Binding-site contacts:
Ligand atom C9 contacts residue GLY212 of chain 1.A at 3.1 Å.
Ligand atom N3 contacts residue THR162 of chain 1.A at 3.4 Å.
Ligand atom O2 contacts residue THR221 of chain 1.A at 2.8 Å (h-bond).
Ligand atom C41 contacts residue VAL62 of chain 3.A at 3.1 Å (hydrophobic).
Ligand atom C5 contacts residue IMP1 of chain 1.B at 3.7 Å.
Ligand atom O2 contacts residue CYS219 of chain 1.A at 3.6 Å (h-bond).
Ligand atom N8 contacts residue ALA361 of chain 3.A at 3.3 Å (h-bond).
Ligand atom C9 contacts residue ASN191 of chain 1.A at 3.5 Å.
Ligand atom O6 contacts residue THR162 of chain 1.A at 3.6 Å.
Ligand atom N3 contacts residue ALA163 of chain 1.A at 3.0 Å (h-bond).
Ligand atom C7 contacts residue GLY214 of chain 1.A at 3.5 Å.
Ligand atom C12 contacts residue IMP1 of chain 1.B at 3.5 Å.
Ligand atom N7 contacts residue TYR365 of chain 3.A at 3.3 Å (h-bond).
Ligand atom C25 contacts residue ASP161 of chain 1.A at 3.5 Å.
Ligand atom O8 contacts residue ASN167 of chain 1.A at 3.1 Å.
Ligand atom O1 contacts residue VAL213 of chain 1.A at 3.4 Å.
Ligand atom C6 contacts residue IMP1 of chain 1.B at 3.4 Å.
Ligand atom C18 contacts residue MET302 of chain 1.A at 3.5 Å (hydrophobic).
Ligand atom C2 contacts residue IMP1 of chain 1.B at 3.6 Å.
Ligand atom N6 contacts residue ASN167 of chain 1.A at 3.1 Å (h-bond).
Ligand atom N2 contacts residue ALA163 of chain 1.A at 3.3 Å.
Ligand atom C25 contacts residue ARG111 of chain 1.A at 3.2 Å.
Ligand atom C15 contacts residue IMP1 of chain 1.B at 3.6 Å.
Ligand atom O3 contacts residue THR221 of chain 1.A at 2.7 Å (h-bond).
Ligand atom O5 contacts residue THR162 of chain 1.A at 3.2 Å.
Ligand atom C41 contacts residue ASN167 of chain 1.A at 3.5 Å.
Ligand atom C30 contacts residue HIS164 of chain 1.A at 3.7 Å.
Ligand atom O8 contacts residue VAL170 of chain 1.A at 3.7 Å.
Ligand atom O1 contacts residue GLY214 of chain 1.A at 3.1 Å (h-bond).
Ligand atom O3 contacts residue IMP1 of chain 1.B at 3.1 Å.
Ligand atom O3 contacts residue GLU336 of chain 1.A at 3.4 Å (salt-bridge).
Ligand atom O1 contacts residue GLY212 of chain 1.A at 3.0 Å (h-bond).
Ligand atom O6 contacts residue VAL170 of chain 1.A at 3.7 Å.
Ligand atom C18 contacts residue GLY303 of chain 1.A at 3.7 Å.
Ligand atom C23 contacts residue ARG111 of chain 1.A at 3.7 Å.
Ligand atom C1 contacts residue IMP1 of chain 1.B at 3.0 Å.
Ligand atom C41 contacts residue GLY364 of chain 3.A at 3.2 Å.
Ligand atom O2 contacts residue GLY214 of chain 1.A at 3.2 Å (h-bond).
Ligand atom N8 contacts residue TYR365 of chain 3.A at 3.5 Å.
Ligand atom N7 contacts residue GLY364 of chain 3.A at 3.0 Å.

A protein and the small-molecule ligand that binds it are described below.
Small molecule (SMILES): COc1c(C)c2c(c(O)c1C/C=C(\C)Cn1cc(COC[C@H]3O[C@@H](n4cnc5c(N)ncnc54)[C@H](O)[C@@H]3O)nn1)C(=O)OC2

Sequence of chain 1.A:
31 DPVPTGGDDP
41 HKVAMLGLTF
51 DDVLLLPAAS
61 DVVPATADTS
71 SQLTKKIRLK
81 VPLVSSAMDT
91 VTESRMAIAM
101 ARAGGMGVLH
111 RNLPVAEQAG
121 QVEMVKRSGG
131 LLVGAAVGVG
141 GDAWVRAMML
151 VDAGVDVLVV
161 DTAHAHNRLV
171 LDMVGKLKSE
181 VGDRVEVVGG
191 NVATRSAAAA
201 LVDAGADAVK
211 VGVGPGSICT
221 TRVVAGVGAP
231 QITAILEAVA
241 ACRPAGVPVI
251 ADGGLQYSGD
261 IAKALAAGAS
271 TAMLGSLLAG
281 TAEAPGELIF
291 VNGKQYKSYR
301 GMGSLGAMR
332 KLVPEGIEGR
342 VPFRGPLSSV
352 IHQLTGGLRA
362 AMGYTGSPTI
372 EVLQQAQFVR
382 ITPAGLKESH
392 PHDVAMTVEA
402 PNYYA

Sequence of chain 3.A:
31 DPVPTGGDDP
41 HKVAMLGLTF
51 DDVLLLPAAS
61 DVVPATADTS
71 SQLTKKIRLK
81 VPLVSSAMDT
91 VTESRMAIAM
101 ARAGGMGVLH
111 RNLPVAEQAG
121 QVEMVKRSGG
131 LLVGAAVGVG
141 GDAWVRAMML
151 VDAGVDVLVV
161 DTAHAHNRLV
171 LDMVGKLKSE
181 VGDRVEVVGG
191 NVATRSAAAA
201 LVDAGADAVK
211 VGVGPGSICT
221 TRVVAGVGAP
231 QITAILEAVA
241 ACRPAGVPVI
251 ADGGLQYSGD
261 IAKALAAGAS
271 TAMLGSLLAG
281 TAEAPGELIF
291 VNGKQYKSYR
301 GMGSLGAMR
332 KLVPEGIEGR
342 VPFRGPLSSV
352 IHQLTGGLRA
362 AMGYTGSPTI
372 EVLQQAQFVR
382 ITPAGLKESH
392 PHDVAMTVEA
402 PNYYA